Sequence of chain 1.B:
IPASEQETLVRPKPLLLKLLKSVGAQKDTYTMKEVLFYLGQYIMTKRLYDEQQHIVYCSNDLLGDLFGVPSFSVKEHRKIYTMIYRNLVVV

Binding-site contacts:
Ligand atom C24 contacts residue TYR51 of chain 1.B at 3.5 Å (hydrophobic).
Ligand atom C15 contacts residue GLY42 of chain 1.B at 3.5 Å.
Ligand atom C15 contacts residue ILE45 of chain 1.B at 3.9 Å (hydrophobic).
Ligand atom O21 contacts residue HIS80 of chain 1.B at 2.6 Å (h-bond).
Ligand atom C37 contacts residue LEU38 of chain 1.B at 3.9 Å (hydrophobic).
Ligand atom CL4 contacts residue ILE83 of chain 1.B at 4.0 Å.
Ligand atom C5 contacts residue PHE75 of chain 1.B at 3.9 Å (hydrophobic).
Ligand atom C20 contacts residue HIS80 of chain 1.B at 3.7 Å.
Ligand atom C16 contacts residue TYR51 of chain 1.B at 3.5 Å (hydrophobic).
Ligand atom O21 contacts residue VAL77 of chain 1.B at 3.4 Å (h-bond).
Ligand atom CL36 contacts residue LEU38 of chain 1.B at 4.0 Å.
Ligand atom F34 contacts residue HIS80 of chain 1.B at 3.5 Å.
Ligand atom C16 contacts residue VAL77 of chain 1.B at 3.7 Å (hydrophobic).
Ligand atom F34 contacts residue ILE83 of chain 1.B at 3.3 Å.
Ligand atom CL36 contacts residue ILE83 of chain 1.B at 3.8 Å.
Ligand atom C32 contacts residue HIS80 of chain 1.B at 3.7 Å.
Ligand atom C2 contacts residue GLY42 of chain 1.B at 3.9 Å.
Ligand atom N11 contacts residue LEU38 of chain 1.B at 2.8 Å (h-bond).
Ligand atom C5 contacts residue ILE45 of chain 1.B at 3.8 Å (hydrophobic).
Ligand atom CL4 contacts residue PHE70 of chain 1.B at 3.7 Å.
Ligand atom C35 contacts residue LEU38 of chain 1.B at 3.9 Å (hydrophobic).
Ligand atom C9 contacts residue LEU38 of chain 1.B at 3.8 Å (hydrophobic).
Ligand atom C16 contacts residue ILE45 of chain 1.B at 3.9 Å (hydrophobic).
Ligand atom F34 contacts residue VAL77 of chain 1.B at 3.9 Å.
Ligand atom C35 contacts residue HIS80 of chain 1.B at 3.6 Å.
Ligand atom C39 contacts residue HIS80 of chain 1.B at 4.0 Å.
Ligand atom C1 contacts residue LEU38 of chain 1.B at 3.6 Å (hydrophobic).
Ligand atom CL4 contacts residue LEU41 of chain 1.B at 3.9 Å.
Ligand atom C5 contacts residue ILE83 of chain 1.B at 3.8 Å (hydrophobic).
Ligand atom CL36 contacts residue TYR84 of chain 1.B at 3.6 Å.
Ligand atom C3 contacts residue ILE45 of chain 1.B at 3.6 Å (hydrophobic).
Ligand atom C2 contacts residue LEU41 of chain 1.B at 3.8 Å (hydrophobic).
Ligand atom C2 contacts residue LEU38 of chain 1.B at 3.7 Å (hydrophobic).
Ligand atom CL4 contacts residue ILE45 of chain 1.B at 3.8 Å.
Ligand atom C33 contacts residue HIS80 of chain 1.B at 3.5 Å.
Ligand atom CL36 contacts residue HIS80 of chain 1.B at 3.5 Å.
Ligand atom N11 contacts residue GLY42 of chain 1.B at 3.8 Å.
Ligand atom C24 contacts residue GLU53 of chain 1.B at 3.5 Å.
Ligand atom C13 contacts residue GLY42 of chain 1.B at 4.0 Å.
Ligand atom C37 contacts residue HIS80 of chain 1.B at 3.7 Å.

This small molecule binds to this protein.
Small molecule (SMILES): CC(C)(C)C[C@H]1N[C@@H](C(=O)NCCN2CCOCC2)[C@@H](c2cccc(Cl)c2F)[C@]12C(=O)Nc1cc(Cl)ccc12